Sequence of chain 1.B:
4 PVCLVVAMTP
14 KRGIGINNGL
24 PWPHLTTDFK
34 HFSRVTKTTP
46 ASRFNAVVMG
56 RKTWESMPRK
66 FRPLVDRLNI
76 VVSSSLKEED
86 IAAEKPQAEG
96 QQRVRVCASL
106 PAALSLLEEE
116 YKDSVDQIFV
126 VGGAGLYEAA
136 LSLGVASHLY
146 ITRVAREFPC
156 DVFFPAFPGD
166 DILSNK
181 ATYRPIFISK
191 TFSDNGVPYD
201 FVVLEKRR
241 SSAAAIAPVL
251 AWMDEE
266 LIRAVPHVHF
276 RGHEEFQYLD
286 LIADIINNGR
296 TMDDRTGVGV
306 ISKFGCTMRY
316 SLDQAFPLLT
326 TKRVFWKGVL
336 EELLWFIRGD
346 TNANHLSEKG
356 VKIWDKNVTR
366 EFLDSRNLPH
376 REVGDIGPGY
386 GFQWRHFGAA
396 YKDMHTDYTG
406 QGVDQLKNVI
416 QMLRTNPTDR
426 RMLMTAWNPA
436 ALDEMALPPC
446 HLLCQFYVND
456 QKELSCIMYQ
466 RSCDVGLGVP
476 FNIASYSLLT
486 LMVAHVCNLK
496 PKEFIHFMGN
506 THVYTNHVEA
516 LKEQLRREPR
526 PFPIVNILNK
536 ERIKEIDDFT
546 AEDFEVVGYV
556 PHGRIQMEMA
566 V

Binding-site contacts:
Ligand atom C10 contacts residue PHE35 of chain 1.B at 3.3 Å (hydrophobic).
Ligand atom N3 contacts residue NDP1 of chain 1.H at 3.6 Å.
Ligand atom N contacts residue PHE35 of chain 1.B at 3.5 Å.
Ligand atom N2 contacts residue ALA10 of chain 1.B at 3.8 Å.
Ligand atom C6 contacts residue ASP31 of chain 1.B at 3.4 Å.
Ligand atom N2 contacts residue ASP31 of chain 1.B at 2.5 Å (salt-bridge).
Ligand atom N contacts residue VAL9 of chain 1.B at 3.4 Å.
Ligand atom C5 contacts residue PHE35 of chain 1.B at 3.4 Å (hydrophobic).
Ligand atom N contacts residue NDP1 of chain 1.H at 4.0 Å.
Ligand atom C5 contacts residue VAL8 of chain 1.B at 3.7 Å (hydrophobic).
Ligand atom N contacts residue VAL8 of chain 1.B at 3.3 Å.
Ligand atom C9 contacts residue PHE35 of chain 1.B at 3.8 Å (hydrophobic).
Ligand atom N3 contacts residue PHE35 of chain 1.B at 3.6 Å.
Ligand atom N3 contacts residue VAL126 of chain 1.B at 3.6 Å (h-bond).
Ligand atom N4 contacts residue VAL126 of chain 1.B at 4.0 Å.
Ligand atom C9 contacts residue VAL126 of chain 1.B at 3.5 Å (hydrophobic).
Ligand atom C5 contacts residue NDP1 of chain 1.H at 3.6 Å.
Ligand atom C6 contacts residue VAL9 of chain 1.B at 3.8 Å (hydrophobic).
Ligand atom N2 contacts residue THR147 of chain 1.B at 3.0 Å (h-bond).
Ligand atom C7 contacts residue NDP1 of chain 1.H at 3.1 Å.
Ligand atom N4 contacts residue NDP1 of chain 1.H at 3.7 Å.
Ligand atom C1 contacts residue ASP31 of chain 1.B at 3.0 Å.
Ligand atom C4 contacts residue NDP1 of chain 1.H at 3.8 Å.
Ligand atom C15 contacts residue PRO63 of chain 1.B at 4.0 Å (hydrophobic).
Ligand atom N1 contacts residue ASP31 of chain 1.B at 2.6 Å (salt-bridge).
Ligand atom C2 contacts residue ASP31 of chain 1.B at 3.8 Å.
Ligand atom N3 contacts residue VAL8 of chain 1.B at 2.7 Å (h-bond).
Ligand atom C4 contacts residue PHE35 of chain 1.B at 3.7 Å (hydrophobic).
Ligand atom C14 contacts residue PRO63 of chain 1.B at 3.7 Å (hydrophobic).
Ligand atom C6 contacts residue ALA10 of chain 1.B at 3.7 Å (hydrophobic).
Ligand atom N2 contacts residue VAL9 of chain 1.B at 3.7 Å.
Ligand atom C10 contacts residue VAL126 of chain 1.B at 3.2 Å (hydrophobic).
Ligand atom C contacts residue PHE32 of chain 1.B at 3.2 Å (hydrophobic).
Ligand atom N3 contacts residue TYR132 of chain 1.B at 3.5 Å (h-bond).
Ligand atom C3 contacts residue ASP31 of chain 1.B at 3.6 Å.
Ligand atom C6 contacts residue PHE35 of chain 1.B at 3.9 Å (hydrophobic).
Ligand atom N3 contacts residue VAL9 of chain 1.B at 3.6 Å (h-bond).
Ligand atom C5 contacts residue VAL9 of chain 1.B at 3.9 Å (hydrophobic).
Ligand atom N contacts residue ALA10 of chain 1.B at 3.5 Å (h-bond).
Ligand atom C8 contacts residue NDP1 of chain 1.H at 3.5 Å.

The protein below binds the small molecule below.
Small molecule (SMILES): CCCc1nc(N)nc(N)c1N1CCN(c2ccccc2)CC1